Sequence of chain 1.A:
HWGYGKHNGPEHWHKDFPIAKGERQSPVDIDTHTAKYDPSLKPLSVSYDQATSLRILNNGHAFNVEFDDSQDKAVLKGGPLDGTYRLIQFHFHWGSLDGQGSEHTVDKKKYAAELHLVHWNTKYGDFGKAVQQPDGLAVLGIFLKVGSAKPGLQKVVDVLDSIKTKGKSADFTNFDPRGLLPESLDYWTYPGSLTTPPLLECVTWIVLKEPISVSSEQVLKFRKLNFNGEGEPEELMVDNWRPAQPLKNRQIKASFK

Binding-site contacts:
Ligand atom SAH contacts residue THR198 of chain 1.A at 3.5 Å (h-bond).
Ligand atom CAB contacts residue GLN92 of chain 1.A at 4.0 Å.
Ligand atom SAH contacts residue HIS94 of chain 1.A at 3.7 Å.
Ligand atom CAA contacts residue THR199 of chain 1.A at 3.2 Å.
Ligand atom OAI contacts residue HIS96 of chain 1.A at 3.5 Å (h-bond).
Ligand atom OAI contacts residue ZN1 of chain 1.B at 2.5 Å.
Ligand atom CAC contacts residue LEU197 of chain 1.A at 4.2 Å (hydrophobic).
Ligand atom CAD contacts residue LEU197 of chain 1.A at 3.7 Å (hydrophobic).
Ligand atom SAH contacts residue TRP208 of chain 1.A at 4.0 Å.
Ligand atom CAA contacts residue HIS94 of chain 1.A at 3.8 Å.
Ligand atom CAB contacts residue HIS94 of chain 1.A at 4.4 Å.
Ligand atom CAG contacts residue HIS94 of chain 1.A at 4.0 Å.
Ligand atom CAG contacts residue VAL121 of chain 1.A at 3.9 Å (hydrophobic).
Ligand atom CAF contacts residue HIS94 of chain 1.A at 3.5 Å.
Ligand atom CAC contacts residue PHE130 of chain 1.A at 4.4 Å (hydrophobic).
Ligand atom OAI contacts residue THR199 of chain 1.A at 3.2 Å (h-bond).
Ligand atom CAA contacts residue ZN1 of chain 1.B at 4.4 Å.
Ligand atom CAD contacts residue VAL121 of chain 1.A at 3.9 Å (hydrophobic).
Ligand atom OAI contacts residue THR198 of chain 1.A at 3.7 Å.
Ligand atom SAH contacts residue ZN1 of chain 1.B at 2.4 Å.
Ligand atom SAH contacts residue HIS96 of chain 1.A at 4.2 Å.
Ligand atom CAF contacts residue ZN1 of chain 1.B at 3.1 Å.
Ligand atom CAC contacts residue GLN92 of chain 1.A at 4.2 Å.
Ligand atom CAG contacts residue ZN1 of chain 1.B at 4.4 Å.
Ligand atom CAE contacts residue HIS94 of chain 1.A at 3.3 Å.
Ligand atom OAI contacts residue HIS94 of chain 1.A at 3.0 Å (h-bond).
Ligand atom CAG contacts residue LEU197 of chain 1.A at 4.0 Å (hydrophobic).
Ligand atom CAG contacts residue VAL142 of chain 1.A at 4.4 Å (hydrophobic).
Ligand atom CAB contacts residue THR199 of chain 1.A at 4.0 Å.
Ligand atom CAE contacts residue THR199 of chain 1.A at 3.4 Å.
Ligand atom SAH contacts residue HIS119 of chain 1.A at 3.2 Å (h-bond).
Ligand atom CAC contacts residue VAL121 of chain 1.A at 4.5 Å (hydrophobic).
Ligand atom CAF contacts residue THR198 of chain 1.A at 4.3 Å.
Ligand atom CAF contacts residue THR199 of chain 1.A at 4.5 Å.
Ligand atom CAE contacts residue ZN1 of chain 1.B at 3.2 Å.
Ligand atom CAD contacts residue LEU140 of chain 1.A at 4.4 Å (hydrophobic).

The protein below binds the small molecule below.
Small molecule (SMILES): Oc1cccccc1=S